This small molecule binds to this protein.
Small molecule (SMILES): CC(=O)N[C@@H]1[C@@H](O)[C@H](O)[C@@H](CO)O[C@H]1O

Sequence of chain 1.G:
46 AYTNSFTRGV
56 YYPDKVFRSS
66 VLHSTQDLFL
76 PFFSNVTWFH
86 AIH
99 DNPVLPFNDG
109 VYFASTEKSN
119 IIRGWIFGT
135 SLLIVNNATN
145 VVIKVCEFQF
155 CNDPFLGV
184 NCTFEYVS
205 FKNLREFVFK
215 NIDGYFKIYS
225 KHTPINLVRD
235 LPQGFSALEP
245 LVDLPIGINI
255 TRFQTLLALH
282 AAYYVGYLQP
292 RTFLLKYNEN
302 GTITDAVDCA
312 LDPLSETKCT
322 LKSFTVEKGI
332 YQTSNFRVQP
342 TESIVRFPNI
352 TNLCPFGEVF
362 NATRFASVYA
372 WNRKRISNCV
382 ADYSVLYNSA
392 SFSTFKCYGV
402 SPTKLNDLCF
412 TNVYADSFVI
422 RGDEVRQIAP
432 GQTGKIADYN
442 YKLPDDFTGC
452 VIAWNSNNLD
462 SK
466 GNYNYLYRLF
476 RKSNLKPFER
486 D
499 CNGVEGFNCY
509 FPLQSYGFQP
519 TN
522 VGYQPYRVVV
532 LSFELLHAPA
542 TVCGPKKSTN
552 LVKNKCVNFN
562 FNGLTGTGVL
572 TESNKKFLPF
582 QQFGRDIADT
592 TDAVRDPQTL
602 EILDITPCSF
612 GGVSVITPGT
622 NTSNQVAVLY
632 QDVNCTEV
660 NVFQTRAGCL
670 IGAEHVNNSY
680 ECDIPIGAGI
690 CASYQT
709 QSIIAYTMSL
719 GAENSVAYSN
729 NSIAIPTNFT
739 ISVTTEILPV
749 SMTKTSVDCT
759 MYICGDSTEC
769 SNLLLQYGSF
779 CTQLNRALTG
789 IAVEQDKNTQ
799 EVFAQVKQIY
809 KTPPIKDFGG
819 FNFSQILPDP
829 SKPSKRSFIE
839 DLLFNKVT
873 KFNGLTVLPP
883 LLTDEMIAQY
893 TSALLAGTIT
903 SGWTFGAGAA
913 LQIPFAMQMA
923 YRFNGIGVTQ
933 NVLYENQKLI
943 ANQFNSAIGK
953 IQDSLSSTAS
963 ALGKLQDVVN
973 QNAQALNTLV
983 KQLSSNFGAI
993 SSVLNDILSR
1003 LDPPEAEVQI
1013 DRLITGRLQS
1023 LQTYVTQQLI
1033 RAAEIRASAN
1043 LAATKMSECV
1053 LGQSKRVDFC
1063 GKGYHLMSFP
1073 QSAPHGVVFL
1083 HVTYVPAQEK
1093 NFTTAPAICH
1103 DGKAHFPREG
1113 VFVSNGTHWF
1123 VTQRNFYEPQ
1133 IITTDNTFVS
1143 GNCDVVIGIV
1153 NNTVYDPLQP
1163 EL

Binding-site contacts:
Ligand atom N2 contacts residue ASN1093 of chain 1.G at 2.9 Å (h-bond).
Ligand atom O7 contacts residue ASN1093 of chain 1.G at 3.4 Å (h-bond).
Ligand atom C1 contacts residue GLN914 of chain 1.D at 4.5 Å.
Ligand atom C1 contacts residue ASN1093 of chain 1.G at 1.5 Å.
Ligand atom C3 contacts residue ASN1093 of chain 1.G at 3.9 Å.
Ligand atom C8 contacts residue LYS1092 of chain 1.G at 4.0 Å.
Ligand atom O5 contacts residue ASN1093 of chain 1.G at 2.4 Å (h-bond).
Ligand atom C1 contacts residue ALA725 of chain 1.G at 4.4 Å (hydrophobic).
Ligand atom C5 contacts residue ASN1093 of chain 1.G at 3.8 Å.
Ligand atom C2 contacts residue ASN1093 of chain 1.G at 2.5 Å.
Ligand atom C7 contacts residue ASN1093 of chain 1.G at 3.1 Å.
Ligand atom O5 contacts residue ALA725 of chain 1.G at 4.4 Å.
Ligand atom C4 contacts residue ASN1093 of chain 1.G at 4.3 Å.
Ligand atom C5 contacts residue ALA725 of chain 1.G at 3.9 Å (hydrophobic).
Ligand atom C8 contacts residue GLU1091 of chain 1.G at 3.5 Å.
Ligand atom C8 contacts residue ASN1093 of chain 1.G at 3.5 Å.

Sequence of chain 1.D:
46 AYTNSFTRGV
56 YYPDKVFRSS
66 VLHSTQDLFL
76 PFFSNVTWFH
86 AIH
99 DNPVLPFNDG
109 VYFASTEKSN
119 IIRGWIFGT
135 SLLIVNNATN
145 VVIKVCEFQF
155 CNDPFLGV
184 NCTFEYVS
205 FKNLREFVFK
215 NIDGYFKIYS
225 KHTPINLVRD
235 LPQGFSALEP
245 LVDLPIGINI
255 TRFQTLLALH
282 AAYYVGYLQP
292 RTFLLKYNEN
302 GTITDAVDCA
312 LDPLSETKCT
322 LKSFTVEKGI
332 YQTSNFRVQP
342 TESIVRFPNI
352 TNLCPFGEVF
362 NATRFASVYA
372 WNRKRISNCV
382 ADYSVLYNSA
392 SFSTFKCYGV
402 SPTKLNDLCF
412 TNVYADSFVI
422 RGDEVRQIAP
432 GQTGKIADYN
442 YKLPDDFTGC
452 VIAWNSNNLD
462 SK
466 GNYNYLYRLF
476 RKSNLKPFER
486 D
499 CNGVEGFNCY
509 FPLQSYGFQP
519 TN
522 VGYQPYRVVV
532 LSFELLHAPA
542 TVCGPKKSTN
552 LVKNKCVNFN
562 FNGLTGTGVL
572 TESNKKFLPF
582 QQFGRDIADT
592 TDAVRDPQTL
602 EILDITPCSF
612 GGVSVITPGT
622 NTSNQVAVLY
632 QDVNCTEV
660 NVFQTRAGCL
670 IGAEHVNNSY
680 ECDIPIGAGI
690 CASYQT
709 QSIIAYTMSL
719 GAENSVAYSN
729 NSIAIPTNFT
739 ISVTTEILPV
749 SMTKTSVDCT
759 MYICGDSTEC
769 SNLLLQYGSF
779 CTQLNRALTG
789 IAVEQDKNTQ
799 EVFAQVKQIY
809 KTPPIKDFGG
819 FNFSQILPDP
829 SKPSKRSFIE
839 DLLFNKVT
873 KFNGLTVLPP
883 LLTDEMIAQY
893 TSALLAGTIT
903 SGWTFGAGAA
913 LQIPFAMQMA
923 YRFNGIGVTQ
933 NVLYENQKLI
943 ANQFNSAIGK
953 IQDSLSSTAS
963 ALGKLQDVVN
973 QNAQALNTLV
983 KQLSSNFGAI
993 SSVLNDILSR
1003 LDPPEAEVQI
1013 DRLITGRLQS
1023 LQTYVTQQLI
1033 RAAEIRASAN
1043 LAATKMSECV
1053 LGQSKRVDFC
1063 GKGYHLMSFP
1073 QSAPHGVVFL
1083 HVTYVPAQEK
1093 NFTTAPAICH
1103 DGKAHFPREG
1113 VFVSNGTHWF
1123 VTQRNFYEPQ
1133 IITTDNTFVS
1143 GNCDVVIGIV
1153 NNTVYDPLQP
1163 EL